Sequence of chain 41.A:
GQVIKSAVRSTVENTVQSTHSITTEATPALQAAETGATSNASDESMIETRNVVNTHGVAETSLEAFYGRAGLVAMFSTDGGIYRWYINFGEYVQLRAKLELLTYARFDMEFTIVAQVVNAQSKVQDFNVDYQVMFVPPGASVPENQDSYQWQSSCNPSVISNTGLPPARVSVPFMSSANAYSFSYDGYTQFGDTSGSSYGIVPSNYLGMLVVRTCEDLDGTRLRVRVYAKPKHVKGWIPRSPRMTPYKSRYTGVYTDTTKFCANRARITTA

The small molecule below binds the protein below.
Small molecule (SMILES): NCC(=O)O

Sequence of chain 41.C:
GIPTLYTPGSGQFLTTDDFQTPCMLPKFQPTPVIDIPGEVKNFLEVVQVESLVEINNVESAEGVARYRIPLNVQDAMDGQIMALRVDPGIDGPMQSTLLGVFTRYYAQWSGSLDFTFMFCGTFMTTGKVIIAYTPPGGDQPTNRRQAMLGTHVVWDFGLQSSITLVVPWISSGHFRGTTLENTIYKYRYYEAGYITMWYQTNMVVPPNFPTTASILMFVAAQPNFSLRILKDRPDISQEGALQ

Binding-site contacts:
Ligand atom CA contacts residue CYS265 of chain 41.A at 4.4 Å (hydrophobic).
Ligand atom C contacts residue GLN95 of chain 41.C at 3.1 Å.
Ligand atom CA contacts residue PHE264 of chain 41.A at 3.1 Å (hydrophobic).
Ligand atom O contacts residue ASP235 of chain 41.C at 4.5 Å.
Ligand atom OXT contacts residue ASP235 of chain 41.C at 2.9 Å (salt-bridge).
Ligand atom OXT contacts residue CYS1 of chain 41.E at 2.7 Å (h-bond).
Ligand atom C contacts residue PHE264 of chain 41.A at 3.8 Å (hydrophobic).
Ligand atom N contacts residue MET247 of chain 41.A at 3.8 Å.
Ligand atom C contacts residue MET247 of chain 41.A at 3.9 Å (hydrophobic).
Ligand atom CA contacts residue CYS1 of chain 41.E at 2.4 Å (hydrophobic).
Ligand atom O contacts residue MET247 of chain 41.A at 3.4 Å (h-bond).
Ligand atom N contacts residue CYS1 of chain 41.E at 1.3 Å.
Ligand atom O contacts residue PHE264 of chain 41.A at 3.9 Å.
Ligand atom OXT contacts residue PHE264 of chain 41.A at 4.2 Å.
Ligand atom O contacts residue GLN95 of chain 41.C at 3.3 Å (h-bond).
Ligand atom O contacts residue SER96 of chain 41.C at 3.6 Å.
Ligand atom CA contacts residue GLN95 of chain 41.C at 4.2 Å.
Ligand atom O contacts residue CYS1 of chain 41.E at 3.7 Å.
Ligand atom OXT contacts residue GLN95 of chain 41.C at 2.7 Å (h-bond).
Ligand atom CA contacts residue MET247 of chain 41.A at 4.1 Å (hydrophobic).
Ligand atom N contacts residue PHE264 of chain 41.A at 3.5 Å (h-bond).
Ligand atom C contacts residue ASP235 of chain 41.C at 4.0 Å.
Ligand atom C contacts residue CYS1 of chain 41.E at 2.8 Å (hydrophobic).